Binding-site contacts:
Ligand atom C4 contacts residue TYR58 of chain 1.B at 3.9 Å (hydrophobic).
Ligand atom C10 contacts residue ILE60 of chain 1.B at 3.5 Å (hydrophobic).
Ligand atom C17 contacts residue TYR95 of chain 1.A at 3.3 Å (hydrophobic).
Ligand atom C13 contacts residue ILE165 of chain 1.B at 3.8 Å (hydrophobic).
Ligand atom C12 contacts residue HIS37 of chain 1.B at 4.0 Å.
Ligand atom C21 contacts residue TYR148 of chain 1.A at 4.2 Å (hydrophobic).
Ligand atom C24 contacts residue TRP120 of chain 1.B at 3.5 Å (hydrophobic).
Ligand atom C8 contacts residue GLU39 of chain 1.B at 3.8 Å.
Ligand atom C16 contacts residue TYR58 of chain 1.B at 3.5 Å (hydrophobic).
Ligand atom C21 contacts residue PHE107 of chain 1.B at 3.8 Å (hydrophobic).
Ligand atom C9 contacts residue GLU39 of chain 1.B at 3.7 Å.
Ligand atom C9 contacts residue TYR58 of chain 1.B at 3.3 Å (hydrophobic).
Ligand atom N6 contacts residue GLU39 of chain 1.B at 3.0 Å (salt-bridge).
Ligand atom C8 contacts residue ILE60 of chain 1.B at 3.6 Å (hydrophobic).
Ligand atom C22 contacts residue LYS121 of chain 1.B at 3.6 Å.
Ligand atom C7 contacts residue GLU39 of chain 1.B at 3.6 Å.
Ligand atom C9 contacts residue ILE60 of chain 1.B at 3.8 Å (hydrophobic).
Ligand atom C11 contacts residue HIS37 of chain 1.B at 3.4 Å.
Ligand atom C22 contacts residue TYR58 of chain 1.B at 3.5 Å (hydrophobic).
Ligand atom C23 contacts residue LEU59 of chain 1.B at 3.8 Å (hydrophobic).
Ligand atom C4 contacts residue GLU39 of chain 1.B at 3.4 Å.
Ligand atom C20 contacts residue TYR58 of chain 1.B at 3.7 Å (hydrophobic).
Ligand atom C19 contacts residue TRP120 of chain 1.B at 3.8 Å (hydrophobic).
Ligand atom C21 contacts residue TRP120 of chain 1.B at 4.0 Å (hydrophobic).
Ligand atom C21 contacts residue TYR58 of chain 1.B at 3.4 Å (hydrophobic).
Ligand atom C20 contacts residue TRP120 of chain 1.B at 3.9 Å (hydrophobic).
Ligand atom C19 contacts residue TYR58 of chain 1.B at 4.2 Å (hydrophobic).
Ligand atom C18 contacts residue TRP120 of chain 1.B at 4.0 Å (hydrophobic).
Ligand atom C11 contacts residue ILE165 of chain 1.B at 3.5 Å (hydrophobic).
Ligand atom C10 contacts residue ILE165 of chain 1.B at 4.2 Å (hydrophobic).
Ligand atom C22 contacts residue TRP120 of chain 1.B at 3.7 Å (hydrophobic).
Ligand atom C20 contacts residue TYR148 of chain 1.A at 3.9 Å (hydrophobic).
Ligand atom C23 contacts residue LYS121 of chain 1.B at 4.0 Å.
Ligand atom C10 contacts residue GLU39 of chain 1.B at 4.1 Å.
Ligand atom C5 contacts residue GLU39 of chain 1.B at 3.7 Å.
Ligand atom C10 contacts residue HIS37 of chain 1.B at 3.8 Å.
Ligand atom C12 contacts residue ILE165 of chain 1.B at 3.2 Å (hydrophobic).
Ligand atom C23 contacts residue TRP120 of chain 1.B at 3.4 Å (hydrophobic).
Ligand atom C11 contacts residue ILE60 of chain 1.B at 4.0 Å (hydrophobic).
Ligand atom C23 contacts residue TYR58 of chain 1.B at 4.0 Å (hydrophobic).

Sequence of chain 1.A:
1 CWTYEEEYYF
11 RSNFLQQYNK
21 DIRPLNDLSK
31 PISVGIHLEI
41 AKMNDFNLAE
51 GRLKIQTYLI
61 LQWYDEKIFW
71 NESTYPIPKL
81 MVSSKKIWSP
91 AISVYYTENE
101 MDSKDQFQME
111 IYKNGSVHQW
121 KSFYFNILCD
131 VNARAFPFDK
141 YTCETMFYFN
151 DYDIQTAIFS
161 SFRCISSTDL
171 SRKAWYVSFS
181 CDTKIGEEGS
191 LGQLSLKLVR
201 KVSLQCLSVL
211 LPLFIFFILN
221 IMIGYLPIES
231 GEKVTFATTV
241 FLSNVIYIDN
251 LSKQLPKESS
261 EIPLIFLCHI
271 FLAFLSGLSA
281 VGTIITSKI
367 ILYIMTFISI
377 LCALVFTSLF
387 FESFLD

Sequence of chain 1.B:
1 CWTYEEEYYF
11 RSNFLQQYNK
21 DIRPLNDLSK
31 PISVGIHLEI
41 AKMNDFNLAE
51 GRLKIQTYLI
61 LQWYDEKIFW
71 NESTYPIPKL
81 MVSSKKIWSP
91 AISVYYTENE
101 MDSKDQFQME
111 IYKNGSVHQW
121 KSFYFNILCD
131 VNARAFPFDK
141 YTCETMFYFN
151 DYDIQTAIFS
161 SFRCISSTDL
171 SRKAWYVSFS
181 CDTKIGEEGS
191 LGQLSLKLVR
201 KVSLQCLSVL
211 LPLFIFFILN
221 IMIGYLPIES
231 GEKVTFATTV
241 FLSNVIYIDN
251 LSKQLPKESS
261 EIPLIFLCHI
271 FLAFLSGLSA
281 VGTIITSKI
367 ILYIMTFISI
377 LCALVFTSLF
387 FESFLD

A protein and the small-molecule ligand that binds it are described below.
Small molecule (SMILES): CC[N+](CC)(CC(=O)Nc1c(C)cccc1C)Cc1ccccc1